The protein below binds the small molecule below.
Small molecule (SMILES): CC(=O)N[C@@H]1[C@@H](O)[C@H](O)[C@@H](CO)O[C@H]1O

Sequence of chain 1.B:
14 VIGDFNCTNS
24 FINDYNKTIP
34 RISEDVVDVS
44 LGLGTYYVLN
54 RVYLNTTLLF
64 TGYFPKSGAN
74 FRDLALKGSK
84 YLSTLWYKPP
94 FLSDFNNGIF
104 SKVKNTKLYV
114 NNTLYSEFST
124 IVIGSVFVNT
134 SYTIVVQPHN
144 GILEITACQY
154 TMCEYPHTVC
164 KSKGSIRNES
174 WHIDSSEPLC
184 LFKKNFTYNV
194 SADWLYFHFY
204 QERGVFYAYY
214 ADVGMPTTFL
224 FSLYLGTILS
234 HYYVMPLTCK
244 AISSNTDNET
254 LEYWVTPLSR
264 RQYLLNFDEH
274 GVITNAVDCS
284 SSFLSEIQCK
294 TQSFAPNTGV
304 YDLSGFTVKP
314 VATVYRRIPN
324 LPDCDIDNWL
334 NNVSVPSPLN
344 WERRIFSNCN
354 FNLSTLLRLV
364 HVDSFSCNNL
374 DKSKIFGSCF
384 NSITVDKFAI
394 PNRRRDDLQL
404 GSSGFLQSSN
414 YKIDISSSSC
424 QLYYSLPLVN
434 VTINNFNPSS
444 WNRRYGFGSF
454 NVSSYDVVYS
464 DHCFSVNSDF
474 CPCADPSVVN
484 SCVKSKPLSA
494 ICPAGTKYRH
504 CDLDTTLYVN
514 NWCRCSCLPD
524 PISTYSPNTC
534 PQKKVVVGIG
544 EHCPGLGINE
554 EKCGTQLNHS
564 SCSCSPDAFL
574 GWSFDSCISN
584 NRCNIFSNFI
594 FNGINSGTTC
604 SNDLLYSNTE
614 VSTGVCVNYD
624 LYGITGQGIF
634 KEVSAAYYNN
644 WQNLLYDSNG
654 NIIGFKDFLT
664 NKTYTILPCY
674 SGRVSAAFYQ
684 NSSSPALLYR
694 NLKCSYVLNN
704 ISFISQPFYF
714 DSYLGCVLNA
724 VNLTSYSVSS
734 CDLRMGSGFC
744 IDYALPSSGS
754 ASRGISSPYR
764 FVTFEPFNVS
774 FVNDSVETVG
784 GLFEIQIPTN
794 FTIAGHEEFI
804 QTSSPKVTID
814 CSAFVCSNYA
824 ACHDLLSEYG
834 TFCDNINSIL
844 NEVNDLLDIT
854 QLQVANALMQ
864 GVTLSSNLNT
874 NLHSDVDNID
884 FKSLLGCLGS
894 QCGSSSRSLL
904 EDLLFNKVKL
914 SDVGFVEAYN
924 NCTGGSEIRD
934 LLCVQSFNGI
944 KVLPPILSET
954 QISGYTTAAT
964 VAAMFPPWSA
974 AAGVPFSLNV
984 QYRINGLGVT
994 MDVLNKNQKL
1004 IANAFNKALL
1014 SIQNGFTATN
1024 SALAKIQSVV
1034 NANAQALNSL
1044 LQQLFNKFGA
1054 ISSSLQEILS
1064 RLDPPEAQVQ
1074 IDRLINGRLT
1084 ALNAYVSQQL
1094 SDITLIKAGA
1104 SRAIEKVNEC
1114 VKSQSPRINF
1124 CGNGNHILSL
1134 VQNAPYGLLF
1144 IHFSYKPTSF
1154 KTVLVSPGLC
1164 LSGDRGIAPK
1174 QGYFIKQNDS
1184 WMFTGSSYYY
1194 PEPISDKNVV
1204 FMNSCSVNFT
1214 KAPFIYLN

Binding-site contacts:
Ligand atom C5 contacts residue ASN29 of chain 1.B at 3.6 Å.
Ligand atom C8 contacts residue ASN29 of chain 1.B at 3.5 Å.
Ligand atom O5 contacts residue LYS30 of chain 1.B at 3.9 Å.
Ligand atom O6 contacts residue ASN29 of chain 1.B at 4.3 Å.
Ligand atom O6 contacts residue THR31 of chain 1.B at 3.8 Å.
Ligand atom C3 contacts residue ASN29 of chain 1.B at 3.9 Å.
Ligand atom O6 contacts residue ILE32 of chain 1.B at 4.4 Å.
Ligand atom O6 contacts residue LYS30 of chain 1.B at 3.1 Å (salt-bridge).
Ligand atom C1 contacts residue LYS30 of chain 1.B at 4.3 Å.
Ligand atom N2 contacts residue ASN29 of chain 1.B at 2.7 Å (h-bond).
Ligand atom C6 contacts residue LYS30 of chain 1.B at 4.5 Å.
Ligand atom O7 contacts residue ASN29 of chain 1.B at 4.0 Å.
Ligand atom C2 contacts residue ASN29 of chain 1.B at 2.5 Å.
Ligand atom O5 contacts residue THR31 of chain 1.B at 4.4 Å.
Ligand atom O5 contacts residue ASN29 of chain 1.B at 2.3 Å (h-bond).
Ligand atom C4 contacts residue ASN29 of chain 1.B at 4.2 Å.
Ligand atom C1 contacts residue ASN29 of chain 1.B at 1.4 Å.
Ligand atom C7 contacts residue ASN29 of chain 1.B at 3.2 Å.